The protein below binds the small molecule below.
Small molecule (SMILES): CC(=O)N[C@H]1[C@H](O[C@H]2[C@H](O)[C@@H](NC(C)=O)CO[C@@H]2CO)O[C@H](CO)[C@@H](O)[C@@H]1O

Binding-site contacts:
Ligand atom C1 contacts residue ASN12 of chain 32.F at 2.1 Å.
Ligand atom C2 contacts residue ASN12 of chain 32.F at 3.2 Å.
Ligand atom N2 contacts residue ASN12 of chain 32.F at 3.8 Å.
Ligand atom C7 contacts residue ASN12 of chain 32.F at 3.9 Å.
Ligand atom C5 contacts residue ASN12 of chain 32.F at 4.1 Å.
Ligand atom O5 contacts residue ASN12 of chain 32.F at 2.7 Å (h-bond).
Ligand atom O7 contacts residue ASN12 of chain 32.F at 3.7 Å.

Sequence of chain 32.F:
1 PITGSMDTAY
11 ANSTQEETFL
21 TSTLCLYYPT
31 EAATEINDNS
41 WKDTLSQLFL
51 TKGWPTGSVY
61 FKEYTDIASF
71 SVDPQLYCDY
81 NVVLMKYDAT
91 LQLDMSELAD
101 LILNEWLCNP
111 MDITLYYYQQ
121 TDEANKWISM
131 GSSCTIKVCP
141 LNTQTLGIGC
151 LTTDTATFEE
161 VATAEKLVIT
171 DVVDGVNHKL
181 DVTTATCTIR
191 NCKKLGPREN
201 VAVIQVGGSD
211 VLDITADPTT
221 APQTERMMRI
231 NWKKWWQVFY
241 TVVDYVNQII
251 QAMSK